Binding-site contacts:
Ligand atom O7 contacts residue SER332 of chain 1.E at 4.3 Å.
Ligand atom C8 contacts residue THR339 of chain 1.E at 4.5 Å.
Ligand atom O3 contacts residue NAG2 of chain 1.GA at 3.4 Å (h-bond).
Ligand atom C1 contacts residue ASN330 of chain 1.E at 1.4 Å.
Ligand atom N2 contacts residue NAG1 of chain 1.GA at 4.0 Å.
Ligand atom C3 contacts residue ASN330 of chain 1.E at 3.8 Å.
Ligand atom O3 contacts residue NAG1 of chain 1.GA at 3.1 Å (h-bond).
Ligand atom C4 contacts residue NAG1 of chain 1.GA at 4.1 Å.
Ligand atom O5 contacts residue ASN330 of chain 1.E at 2.3 Å (h-bond).
Ligand atom C2 contacts residue NAG1 of chain 1.GA at 4.1 Å.
Ligand atom N2 contacts residue SER355 of chain 1.E at 4.1 Å.
Ligand atom C7 contacts residue ASN330 of chain 1.E at 3.5 Å.
Ligand atom C2 contacts residue ASN330 of chain 1.E at 2.4 Å.
Ligand atom C5 contacts residue ASN330 of chain 1.E at 3.6 Å.
Ligand atom C3 contacts residue NAG1 of chain 1.GA at 4.0 Å.
Ligand atom N2 contacts residue ASN330 of chain 1.E at 2.9 Å (h-bond).
Ligand atom C4 contacts residue ASN330 of chain 1.E at 4.2 Å.
Ligand atom O7 contacts residue ASN330 of chain 1.E at 3.8 Å.
Ligand atom O4 contacts residue NAG2 of chain 1.GA at 4.5 Å.
Ligand atom O7 contacts residue GLY333 of chain 1.E at 4.0 Å.

Sequence of chain 1.E:
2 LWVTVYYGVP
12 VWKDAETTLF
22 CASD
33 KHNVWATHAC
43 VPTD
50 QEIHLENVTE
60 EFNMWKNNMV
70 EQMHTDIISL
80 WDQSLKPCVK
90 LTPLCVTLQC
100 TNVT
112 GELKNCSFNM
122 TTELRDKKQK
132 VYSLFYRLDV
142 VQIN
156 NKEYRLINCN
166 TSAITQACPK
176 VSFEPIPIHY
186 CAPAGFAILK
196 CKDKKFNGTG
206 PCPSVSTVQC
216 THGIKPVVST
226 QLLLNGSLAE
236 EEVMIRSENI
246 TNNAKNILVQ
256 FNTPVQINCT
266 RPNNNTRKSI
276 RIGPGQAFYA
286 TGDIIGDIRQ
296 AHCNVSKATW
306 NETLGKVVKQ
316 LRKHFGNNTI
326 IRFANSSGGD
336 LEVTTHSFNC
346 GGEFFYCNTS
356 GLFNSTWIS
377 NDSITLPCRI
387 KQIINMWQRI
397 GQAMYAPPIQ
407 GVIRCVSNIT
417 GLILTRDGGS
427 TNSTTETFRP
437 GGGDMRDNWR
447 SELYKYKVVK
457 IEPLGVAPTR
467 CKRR

A protein and the small-molecule ligand that binds it are described below.
Small molecule (SMILES): CC(=O)N[C@@H]1[C@@H](O)[C@H](O)[C@@H](CO)O[C@H]1O